Sequence of chain 1.A:
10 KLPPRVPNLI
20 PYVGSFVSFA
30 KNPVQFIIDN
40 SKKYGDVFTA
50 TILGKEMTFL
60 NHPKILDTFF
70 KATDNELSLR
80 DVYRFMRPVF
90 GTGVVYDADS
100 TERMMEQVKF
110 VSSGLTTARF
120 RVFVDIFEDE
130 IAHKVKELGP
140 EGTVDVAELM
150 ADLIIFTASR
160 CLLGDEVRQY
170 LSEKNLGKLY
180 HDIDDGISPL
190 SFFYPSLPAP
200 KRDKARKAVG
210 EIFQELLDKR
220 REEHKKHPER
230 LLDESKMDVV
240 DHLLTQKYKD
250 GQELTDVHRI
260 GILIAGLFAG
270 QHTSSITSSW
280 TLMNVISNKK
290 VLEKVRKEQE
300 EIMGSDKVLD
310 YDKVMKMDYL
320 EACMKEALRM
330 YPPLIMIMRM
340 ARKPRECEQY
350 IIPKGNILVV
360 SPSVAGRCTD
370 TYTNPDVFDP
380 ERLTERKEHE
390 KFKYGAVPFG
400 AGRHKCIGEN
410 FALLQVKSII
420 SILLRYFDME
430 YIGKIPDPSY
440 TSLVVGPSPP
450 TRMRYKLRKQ

Binding-site contacts:
Ligand atom F1 contacts residue PHE84 of chain 1.A at 3.3 Å.
Ligand atom CL2 contacts residue GLY265 of chain 1.A at 3.5 Å.
Ligand atom CD1 contacts residue MET85 of chain 1.A at 3.8 Å (hydrophobic).
Ligand atom CE1 contacts residue PHE267 of chain 1.A at 3.7 Å (hydrophobic).
Ligand atom F1 contacts residue MET85 of chain 1.A at 3.3 Å.
Ligand atom CD2 contacts residue TYR95 of chain 1.A at 3.6 Å (hydrophobic).
Ligand atom CL1 contacts residue HEM1 of chain 1.B at 3.7 Å.
Ligand atom C10 contacts residue TYR95 of chain 1.A at 3.4 Å (hydrophobic).
Ligand atom C18 contacts residue ALA268 of chain 1.A at 3.9 Å (hydrophobic).
Ligand atom CE2 contacts residue TYR95 of chain 1.A at 3.4 Å (hydrophobic).
Ligand atom C14 contacts residue ALA264 of chain 1.A at 3.4 Å (hydrophobic).
Ligand atom OH contacts residue PHE89 of chain 1.A at 3.6 Å.
Ligand atom OH contacts residue ALA264 of chain 1.A at 3.7 Å.
Ligand atom CA contacts residue LEU333 of chain 1.A at 3.6 Å (hydrophobic).
Ligand atom CG contacts residue MET85 of chain 1.A at 3.6 Å (hydrophobic).
Ligand atom C8 contacts residue PHE89 of chain 1.A at 3.9 Å (hydrophobic).
Ligand atom C12 contacts residue VAL94 of chain 1.A at 3.6 Å (hydrophobic).
Ligand atom C12 contacts residue HEM1 of chain 1.B at 3.5 Å.
Ligand atom C18 contacts residue THR272 of chain 1.A at 3.6 Å.
Ligand atom CL1 contacts residue VAL94 of chain 1.A at 3.5 Å.
Ligand atom C14 contacts residue ALA268 of chain 1.A at 3.9 Å (hydrophobic).
Ligand atom C11 contacts residue HEM1 of chain 1.B at 3.9 Å.
Ligand atom OH contacts residue ALA268 of chain 1.A at 3.5 Å (h-bond).
Ligand atom C16 contacts residue HEM1 of chain 1.B at 2.9 Å.
Ligand atom F1 contacts residue GOL1 of chain 1.D at 3.8 Å.
Ligand atom N2 contacts residue HEM1 of chain 1.B at 2.0 Å.
Ligand atom C13 contacts residue HEM1 of chain 1.B at 3.7 Å.
Ligand atom CG contacts residue GOL1 of chain 1.D at 3.7 Å.
Ligand atom C17 contacts residue HEM1 of chain 1.B at 3.2 Å.
Ligand atom C8 contacts residue ALA268 of chain 1.A at 3.9 Å (hydrophobic).
Ligand atom C16 contacts residue LEU333 of chain 1.A at 3.7 Å (hydrophobic).
Ligand atom C17 contacts residue ALA268 of chain 1.A at 3.6 Å (hydrophobic).
Ligand atom F1 contacts residue TYR82 of chain 1.A at 3.5 Å.
Ligand atom CD2 contacts residue GOL1 of chain 1.D at 3.7 Å.
Ligand atom CL1 contacts residue TYR95 of chain 1.A at 3.5 Å.
Ligand atom N contacts residue LEU333 of chain 1.A at 3.5 Å.
Ligand atom C17 contacts residue THR272 of chain 1.A at 3.6 Å.
Ligand atom OH contacts residue PHE267 of chain 1.A at 3.5 Å.
Ligand atom C11 contacts residue VAL94 of chain 1.A at 3.4 Å (hydrophobic).
Ligand atom CL2 contacts residue ALA264 of chain 1.A at 3.5 Å.

A protein and the small-molecule ligand that binds it are described below.
Small molecule (SMILES): O=C(O[C@H](Cn1ccnc1)c1ccc(F)cc1)c1cc(Cl)cc(Cl)c1